Sequence of chain 1.I:
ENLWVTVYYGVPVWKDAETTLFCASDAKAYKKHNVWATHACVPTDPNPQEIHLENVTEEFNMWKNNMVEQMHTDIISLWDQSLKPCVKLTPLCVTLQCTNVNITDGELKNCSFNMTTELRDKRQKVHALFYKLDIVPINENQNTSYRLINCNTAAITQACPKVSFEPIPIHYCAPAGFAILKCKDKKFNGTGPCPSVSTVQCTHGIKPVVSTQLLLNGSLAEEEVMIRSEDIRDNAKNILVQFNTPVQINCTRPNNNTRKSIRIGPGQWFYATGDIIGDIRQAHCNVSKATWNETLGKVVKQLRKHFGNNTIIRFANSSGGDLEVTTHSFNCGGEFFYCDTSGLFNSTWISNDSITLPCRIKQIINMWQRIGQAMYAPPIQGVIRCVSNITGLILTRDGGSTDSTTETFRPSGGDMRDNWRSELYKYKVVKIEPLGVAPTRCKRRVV

Sequence of chain 1.H:
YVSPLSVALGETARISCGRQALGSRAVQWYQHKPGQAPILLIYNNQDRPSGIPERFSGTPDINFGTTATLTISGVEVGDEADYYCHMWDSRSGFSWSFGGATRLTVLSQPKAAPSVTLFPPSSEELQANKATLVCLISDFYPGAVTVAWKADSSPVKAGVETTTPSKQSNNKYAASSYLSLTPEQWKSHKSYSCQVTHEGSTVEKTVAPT

The protein below binds the small molecule below.
Small molecule (SMILES): CC(=O)N[C@H]1[C@H](O[C@H]2[C@H](O)[C@@H](NC(C)=O)CO[C@@H]2CO)O[C@H](CO)[C@@H](O[C@@H]2O[C@H](CO[C@H]3O[C@H](CO)[C@@H](O)[C@H](O)[C@@H]3O)[C@@H](O)[C@H](O[C@H]3O[C@H](CO)[C@@H](O)[C@H](O)[C@@H]3O[C@H]3O[C@H](CO)[C@@H](O)[C@H](O)[C@@H]3O[C@H]3O[C@H](CO)[C@@H](O)[C@H](O)[C@@H]3O)[C@@H]2O)[C@@H]1O

Binding-site contacts:
Ligand atom C6 contacts residue ASN45 of chain 1.H at 3.7 Å.
Ligand atom C1 contacts residue ASN294 of chain 1.I at 1.4 Å.
Ligand atom C2 contacts residue ASP62 of chain 1.H at 3.6 Å.
Ligand atom C3 contacts residue ASP62 of chain 1.H at 3.5 Å.
Ligand atom O6 contacts residue ASN45 of chain 1.H at 2.5 Å (h-bond).
Ligand atom O6 contacts residue SER25 of chain 1.H at 3.4 Å.
Ligand atom O3 contacts residue GLN47 of chain 1.H at 2.6 Å (h-bond).
Ligand atom O4 contacts residue ASP62 of chain 1.H at 3.6 Å.
Ligand atom O5 contacts residue ILE104 of chain 1.N at 3.7 Å.
Ligand atom N2 contacts residue GLY106 of chain 1.N at 3.7 Å.
Ligand atom O3 contacts residue ASP62 of chain 1.H at 2.8 Å (salt-bridge).
Ligand atom O5 contacts residue ASN294 of chain 1.I at 2.4 Å (h-bond).
Ligand atom O7 contacts residue ASN294 of chain 1.I at 2.9 Å (h-bond).
Ligand atom O2 contacts residue ARG103 of chain 1.N at 3.8 Å.
Ligand atom C7 contacts residue ASN294 of chain 1.I at 3.0 Å.
Ligand atom C3 contacts residue ASN294 of chain 1.I at 3.8 Å.
Ligand atom O2 contacts residue ASP62 of chain 1.H at 3.5 Å (salt-bridge).
Ligand atom C4 contacts residue GLN47 of chain 1.H at 3.5 Å.
Ligand atom O3 contacts residue PRO61 of chain 1.H at 3.4 Å.
Ligand atom C2 contacts residue ASN294 of chain 1.I at 2.5 Å.
Ligand atom O6 contacts residue ARG103 of chain 1.N at 2.6 Å (salt-bridge).
Ligand atom C4 contacts residue ASP62 of chain 1.H at 3.6 Å.
Ligand atom O4 contacts residue GLN47 of chain 1.H at 3.5 Å (h-bond).
Ligand atom C3 contacts residue GLY106 of chain 1.N at 3.5 Å.
Ligand atom O4 contacts residue ILE104 of chain 1.N at 3.4 Å (h-bond).
Ligand atom O3 contacts residue GLY106 of chain 1.N at 2.8 Å (h-bond).
Ligand atom C3 contacts residue GLN47 of chain 1.H at 3.7 Å.
Ligand atom O7 contacts residue NAG1 of chain 1.NA at 3.0 Å (h-bond).
Ligand atom O4 contacts residue ASN46 of chain 1.H at 3.2 Å (h-bond).
Ligand atom C2 contacts residue GLY106 of chain 1.N at 3.2 Å.
Ligand atom O3 contacts residue ILE104 of chain 1.N at 3.5 Å.
Ligand atom C3 contacts residue ILE104 of chain 1.N at 3.5 Å (hydrophobic).
Ligand atom O4 contacts residue ASN45 of chain 1.H at 3.2 Å (h-bond).
Ligand atom C1 contacts residue ARG103 of chain 1.N at 3.4 Å.
Ligand atom C5 contacts residue ASN294 of chain 1.I at 3.6 Å.
Ligand atom N2 contacts residue HIS292 of chain 1.I at 3.6 Å.
Ligand atom N2 contacts residue ASN294 of chain 1.I at 2.8 Å (h-bond).
Ligand atom O5 contacts residue ARG103 of chain 1.N at 3.5 Å (salt-bridge).
Ligand atom C8 contacts residue THR260 of chain 1.I at 3.7 Å.
Ligand atom O6 contacts residue THR376 of chain 1.I at 3.3 Å (h-bond).

Sequence of chain 1.N:
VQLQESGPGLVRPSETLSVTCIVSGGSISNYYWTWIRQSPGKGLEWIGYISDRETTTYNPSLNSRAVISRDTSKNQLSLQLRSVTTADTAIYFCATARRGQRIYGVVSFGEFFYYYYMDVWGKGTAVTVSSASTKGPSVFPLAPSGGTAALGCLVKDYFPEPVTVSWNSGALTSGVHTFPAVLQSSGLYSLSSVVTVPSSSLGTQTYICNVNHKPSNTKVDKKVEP